Sequence of chain 2.B:
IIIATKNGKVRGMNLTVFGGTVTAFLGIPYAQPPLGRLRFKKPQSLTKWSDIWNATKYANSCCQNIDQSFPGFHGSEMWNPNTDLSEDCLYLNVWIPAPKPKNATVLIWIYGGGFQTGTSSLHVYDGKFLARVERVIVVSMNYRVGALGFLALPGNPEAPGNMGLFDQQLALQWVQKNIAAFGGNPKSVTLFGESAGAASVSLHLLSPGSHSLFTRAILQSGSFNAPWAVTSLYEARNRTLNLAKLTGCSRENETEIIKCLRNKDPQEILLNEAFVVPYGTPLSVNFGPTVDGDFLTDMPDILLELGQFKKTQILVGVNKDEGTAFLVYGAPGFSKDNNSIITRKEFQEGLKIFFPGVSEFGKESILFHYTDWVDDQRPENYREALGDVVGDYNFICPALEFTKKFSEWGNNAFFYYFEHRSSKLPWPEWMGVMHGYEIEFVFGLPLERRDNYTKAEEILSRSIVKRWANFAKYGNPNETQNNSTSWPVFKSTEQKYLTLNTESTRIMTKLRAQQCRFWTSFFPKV

The small molecule below binds the protein below.
Small molecule (SMILES): CC(=O)N[C@H]1[C@H](O[C@H]2[C@H](O)[C@@H](NC(C)=O)CO[C@@H]2CO[C@H]2O[C@@H](C)[C@@H](O)[C@@H](O)[C@@H]2O)O[C@H](CO)[C@@H](O)[C@@H]1O

Binding-site contacts:
Ligand atom C7 contacts residue ASN241 of chain 2.B at 3.7 Å.
Ligand atom C6 contacts residue PRO281 of chain 2.B at 4.1 Å (hydrophobic).
Ligand atom C2 contacts residue LYS248 of chain 2.B at 4.2 Å.
Ligand atom O5 contacts residue ASN241 of chain 2.B at 2.0 Å (h-bond).
Ligand atom C1 contacts residue ASN245 of chain 2.B at 3.9 Å.
Ligand atom O4 contacts residue PHE278 of chain 2.B at 2.4 Å (h-bond).
Ligand atom C8 contacts residue TYR237 of chain 2.B at 3.5 Å (hydrophobic).
Ligand atom O6 contacts residue ASN245 of chain 2.B at 3.8 Å.
Ligand atom C2 contacts residue ASN241 of chain 2.B at 2.6 Å.
Ligand atom O3 contacts residue ASN245 of chain 2.B at 4.2 Å.
Ligand atom O5 contacts residue ASN245 of chain 2.B at 3.6 Å (h-bond).
Ligand atom O2 contacts residue ASN245 of chain 2.B at 4.2 Å.
Ligand atom O5 contacts residue PRO281 of chain 2.B at 4.1 Å.
Ligand atom C3 contacts residue ASN241 of chain 2.B at 3.8 Å.
Ligand atom O7 contacts residue ASN241 of chain 2.B at 3.5 Å (h-bond).
Ligand atom C5 contacts residue PHE278 of chain 2.B at 4.2 Å (hydrophobic).
Ligand atom C5 contacts residue ASN241 of chain 2.B at 3.4 Å.
Ligand atom O4 contacts residue LEU249 of chain 2.B at 4.4 Å.
Ligand atom O4 contacts residue VAL279 of chain 2.B at 4.2 Å.
Ligand atom O6 contacts residue PRO281 of chain 2.B at 4.5 Å.
Ligand atom C8 contacts residue LYS248 of chain 2.B at 4.2 Å.
Ligand atom O3 contacts residue LYS248 of chain 2.B at 3.9 Å.
Ligand atom O2 contacts residue LYS248 of chain 2.B at 2.9 Å (salt-bridge).
Ligand atom O4 contacts residue ASN245 of chain 2.B at 3.6 Å.
Ligand atom C6 contacts residue ASN241 of chain 2.B at 4.3 Å.
Ligand atom C7 contacts residue TYR237 of chain 2.B at 4.3 Å (hydrophobic).
Ligand atom C3 contacts residue ASN245 of chain 2.B at 4.5 Å.
Ligand atom C6 contacts residue ASN245 of chain 2.B at 3.6 Å.
Ligand atom O3 contacts residue LEU249 of chain 2.B at 3.9 Å.
Ligand atom C1 contacts residue ASN241 of chain 2.B at 1.5 Å.
Ligand atom C6 contacts residue PHE278 of chain 2.B at 3.7 Å (hydrophobic).
Ligand atom O3 contacts residue PRO281 of chain 2.B at 4.0 Å.
Ligand atom N2 contacts residue ASN241 of chain 2.B at 3.3 Å (h-bond).
Ligand atom C4 contacts residue PHE278 of chain 2.B at 3.5 Å (hydrophobic).
Ligand atom C5 contacts residue ASN245 of chain 2.B at 4.3 Å.
Ligand atom C2 contacts residue ASN245 of chain 2.B at 3.7 Å.
Ligand atom O5 contacts residue ASN245 of chain 2.B at 4.2 Å.
Ligand atom C4 contacts residue ASN241 of chain 2.B at 4.0 Å.
Ligand atom C6 contacts residue LYS248 of chain 2.B at 4.5 Å.
Ligand atom N2 contacts residue TYR237 of chain 2.B at 3.9 Å.